Sequence of chain 1.A:
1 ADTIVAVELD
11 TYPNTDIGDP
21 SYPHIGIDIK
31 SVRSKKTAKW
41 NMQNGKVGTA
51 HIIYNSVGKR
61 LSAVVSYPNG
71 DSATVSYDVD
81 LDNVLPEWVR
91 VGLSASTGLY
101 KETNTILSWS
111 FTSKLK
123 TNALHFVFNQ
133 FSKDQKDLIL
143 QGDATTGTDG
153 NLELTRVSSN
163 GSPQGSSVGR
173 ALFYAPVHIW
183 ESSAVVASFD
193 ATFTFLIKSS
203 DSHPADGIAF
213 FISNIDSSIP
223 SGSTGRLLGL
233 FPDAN

This protein binds this small molecule.
Small molecule (SMILES): c1ccc2[nH]ccc2c1

Binding-site contacts:
Ligand atom C6 contacts residue THR15 of chain 1.A at 3.7 Å.
Ligand atom C7 contacts residue ASP16 of chain 1.A at 4.2 Å.
Ligand atom C6 contacts residue ASP16 of chain 1.A at 3.4 Å.
Ligand atom C7 contacts residue ILE17 of chain 1.A at 4.2 Å (hydrophobic).
Ligand atom C7 contacts residue ASN14 of chain 1.A at 3.1 Å.
Ligand atom C5 contacts residue THR15 of chain 1.A at 4.3 Å.
Ligand atom C5 contacts residue ASP16 of chain 1.A at 4.3 Å.
Ligand atom C6 contacts residue ASN14 of chain 1.A at 3.3 Å.
Ligand atom C9 contacts residue ARG228 of chain 1.A at 4.3 Å.
Ligand atom N1 contacts residue ASN14 of chain 1.A at 3.6 Å (h-bond).
Ligand atom C4 contacts residue ASN14 of chain 1.A at 4.0 Å.
Ligand atom C3 contacts residue ASN14 of chain 1.A at 4.1 Å.
Ligand atom C8 contacts residue ARG228 of chain 1.A at 3.1 Å.
Ligand atom C2 contacts residue ASN14 of chain 1.A at 4.0 Å.
Ligand atom C7 contacts residue ARG228 of chain 1.A at 3.2 Å.
Ligand atom C2 contacts residue ARG228 of chain 1.A at 3.8 Å.
Ligand atom C9 contacts residue ASN14 of chain 1.A at 3.5 Å.
Ligand atom C5 contacts residue ASN14 of chain 1.A at 3.9 Å.
Ligand atom N1 contacts residue ARG228 of chain 1.A at 2.6 Å (salt-bridge).
Ligand atom C8 contacts residue ASN14 of chain 1.A at 3.2 Å.